Sequence of chain 1.D:
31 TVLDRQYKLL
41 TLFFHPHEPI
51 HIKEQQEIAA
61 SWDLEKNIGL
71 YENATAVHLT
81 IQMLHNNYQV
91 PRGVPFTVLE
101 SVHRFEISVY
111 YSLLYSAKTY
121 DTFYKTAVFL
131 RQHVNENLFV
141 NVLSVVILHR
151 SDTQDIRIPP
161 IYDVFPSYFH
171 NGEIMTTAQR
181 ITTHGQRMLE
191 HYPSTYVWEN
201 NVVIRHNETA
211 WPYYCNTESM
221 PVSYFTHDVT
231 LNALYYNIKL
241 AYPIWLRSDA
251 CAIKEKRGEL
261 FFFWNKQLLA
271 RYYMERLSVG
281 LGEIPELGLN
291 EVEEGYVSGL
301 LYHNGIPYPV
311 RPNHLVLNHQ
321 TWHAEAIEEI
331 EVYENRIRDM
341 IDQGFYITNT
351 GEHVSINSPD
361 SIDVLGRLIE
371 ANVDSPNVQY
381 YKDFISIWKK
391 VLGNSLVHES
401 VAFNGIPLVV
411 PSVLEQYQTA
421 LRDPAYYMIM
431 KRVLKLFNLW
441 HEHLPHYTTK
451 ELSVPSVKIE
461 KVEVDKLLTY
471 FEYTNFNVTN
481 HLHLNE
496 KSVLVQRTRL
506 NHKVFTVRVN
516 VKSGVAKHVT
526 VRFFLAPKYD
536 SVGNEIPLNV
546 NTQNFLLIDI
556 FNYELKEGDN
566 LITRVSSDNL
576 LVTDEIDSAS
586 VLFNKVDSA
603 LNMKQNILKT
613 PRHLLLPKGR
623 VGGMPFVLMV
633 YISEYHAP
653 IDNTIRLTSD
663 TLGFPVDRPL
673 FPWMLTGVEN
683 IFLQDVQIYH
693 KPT

Sequence of chain 1.F:
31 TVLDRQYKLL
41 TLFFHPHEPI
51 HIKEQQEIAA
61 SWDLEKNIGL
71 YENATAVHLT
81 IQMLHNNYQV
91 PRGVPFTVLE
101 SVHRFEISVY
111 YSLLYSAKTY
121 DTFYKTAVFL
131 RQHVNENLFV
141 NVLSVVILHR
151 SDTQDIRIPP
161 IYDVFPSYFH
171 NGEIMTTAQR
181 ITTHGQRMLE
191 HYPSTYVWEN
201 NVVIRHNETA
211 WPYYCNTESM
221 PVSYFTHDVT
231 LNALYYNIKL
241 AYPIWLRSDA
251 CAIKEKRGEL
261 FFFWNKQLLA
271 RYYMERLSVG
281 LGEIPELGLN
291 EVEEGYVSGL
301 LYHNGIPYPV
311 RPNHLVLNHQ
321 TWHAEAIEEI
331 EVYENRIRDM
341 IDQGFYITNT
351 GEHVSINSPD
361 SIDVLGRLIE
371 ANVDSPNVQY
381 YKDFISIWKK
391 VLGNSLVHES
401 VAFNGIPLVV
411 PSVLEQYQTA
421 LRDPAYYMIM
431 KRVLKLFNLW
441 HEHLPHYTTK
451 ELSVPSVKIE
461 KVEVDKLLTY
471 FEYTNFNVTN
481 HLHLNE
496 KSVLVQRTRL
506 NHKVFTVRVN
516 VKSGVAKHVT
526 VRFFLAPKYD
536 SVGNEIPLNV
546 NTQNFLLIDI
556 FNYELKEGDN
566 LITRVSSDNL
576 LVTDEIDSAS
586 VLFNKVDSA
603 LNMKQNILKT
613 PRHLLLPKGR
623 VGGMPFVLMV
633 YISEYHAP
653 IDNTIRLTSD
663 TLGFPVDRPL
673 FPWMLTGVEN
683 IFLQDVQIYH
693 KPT

Binding-site contacts:
Ligand atom C2 contacts residue ARG247 of chain 1.D at 3.4 Å.
Ligand atom C6 contacts residue LEU79 of chain 1.D at 4.0 Å (hydrophobic).
Ligand atom O2 contacts residue GLU442 of chain 1.F at 3.8 Å.
Ligand atom C1 contacts residue ASN73 of chain 1.D at 1.4 Å.
Ligand atom C3 contacts residue PRO376 of chain 1.D at 3.8 Å (hydrophobic).
Ligand atom C6 contacts residue VAL373 of chain 1.D at 3.5 Å (hydrophobic).
Ligand atom O3 contacts residue ASN349 of chain 1.D at 3.0 Å (h-bond).
Ligand atom O4 contacts residue PRO376 of chain 1.D at 3.5 Å (h-bond).
Ligand atom O2 contacts residue ARG247 of chain 1.D at 3.3 Å (salt-bridge).
Ligand atom C8 contacts residue PHE105 of chain 1.D at 3.3 Å (hydrophobic).
Ligand atom C4 contacts residue ARG247 of chain 1.D at 3.8 Å.
Ligand atom O4 contacts residue VAL378 of chain 1.D at 3.3 Å (h-bond).
Ligand atom C6 contacts residue SER375 of chain 1.D at 3.6 Å.
Ligand atom C4 contacts residue PRO376 of chain 1.D at 3.4 Å (hydrophobic).
Ligand atom C3 contacts residue ASN73 of chain 1.D at 3.7 Å.
Ligand atom C6 contacts residue ASN349 of chain 1.D at 2.8 Å.
Ligand atom N2 contacts residue ASN73 of chain 1.D at 2.6 Å (h-bond).
Ligand atom C5 contacts residue ASN349 of chain 1.D at 3.7 Å.
Ligand atom O6 contacts residue ARG247 of chain 1.D at 3.6 Å (salt-bridge).
Ligand atom C5 contacts residue ASN73 of chain 1.D at 3.7 Å.
Ligand atom O4 contacts residue ASN377 of chain 1.D at 3.8 Å.
Ligand atom O5 contacts residue SER112 of chain 1.D at 3.9 Å.
Ligand atom O5 contacts residue ASN73 of chain 1.D at 2.5 Å (h-bond).
Ligand atom C7 contacts residue ASN73 of chain 1.D at 3.0 Å.
Ligand atom O6 contacts residue VAL373 of chain 1.D at 2.9 Å (h-bond).
Ligand atom C6 contacts residue ARG247 of chain 1.D at 3.9 Å.
Ligand atom O5 contacts residue ALA76 of chain 1.D at 3.8 Å.
Ligand atom O7 contacts residue ASN73 of chain 1.D at 3.1 Å (h-bond).
Ligand atom C1 contacts residue ARG247 of chain 1.D at 3.6 Å.
Ligand atom O6 contacts residue SER112 of chain 1.D at 3.1 Å (h-bond).
Ligand atom O6 contacts residue ASN349 of chain 1.D at 2.5 Å (h-bond).
Ligand atom C8 contacts residue LEU79 of chain 1.D at 3.9 Å (hydrophobic).
Ligand atom O6 contacts residue ASN357 of chain 1.F at 3.9 Å.
Ligand atom C4 contacts residue SER375 of chain 1.D at 4.0 Å.
Ligand atom C6 contacts residue PRO445 of chain 1.F at 3.9 Å (hydrophobic).
Ligand atom C5 contacts residue ARG247 of chain 1.D at 3.6 Å.
Ligand atom C2 contacts residue ASN73 of chain 1.D at 2.3 Å.
Ligand atom O4 contacts residue ARG247 of chain 1.D at 2.7 Å (salt-bridge).
Ligand atom O2 contacts residue PRO376 of chain 1.D at 3.6 Å.
Ligand atom O3 contacts residue PRO376 of chain 1.D at 3.2 Å (h-bond).

The small molecule below binds the protein below.
Small molecule (SMILES): CC(=O)N[C@H]1[C@H](O[C@H]2[C@H](O)[C@@H](NC(C)=O)CO[C@@H]2CO)O[C@H](CO)[C@@H](O[C@@H]2O[C@H](CO[C@H]3O[C@H](CO[C@H]4O[C@H](CO)[C@@H](O)[C@H](O)[C@@H]4O)[C@@H](O)[C@H](O[C@H]4O[C@H](CO)[C@@H](O)[C@H](O)[C@@H]4O)[C@@H]3O)[C@@H](O)[C@H](O[C@H]3O[C@H](CO)[C@@H](O)[C@H](O)[C@@H]3O[C@H]3O[C@H](CO)[C@@H](O)[C@H](O)[C@@H]3O[C@H]3O[C@H](CO)[C@@H](O)[C@H](O)[C@@H]3O)[C@@H]2O)[C@@H]1O